This small molecule binds to this protein.
Small molecule (SMILES): COC1=C2C[C@@H](C)C[C@H](OC)[C@H](O)[C@H](C)C=C(C)C(OC(N)=O)[C@@H](OC)/C=C\C=C(/C)C(=O)NC(=C(c3ccccc3)C1=O)C2=O

Binding-site contacts:
Ligand atom CAN contacts residue LEU93 of chain 1.A at 3.7 Å (hydrophobic).
Ligand atom CAG contacts residue LYS44 of chain 1.A at 3.6 Å.
Ligand atom OAJ contacts residue GLY123 of chain 1.A at 3.0 Å (h-bond).
Ligand atom OAM contacts residue LYS44 of chain 1.A at 3.0 Å (salt-bridge).
Ligand atom OAL contacts residue ASP40 of chain 1.A at 3.4 Å (salt-bridge).
Ligand atom CBD contacts residue ALA41 of chain 1.A at 3.8 Å (hydrophobic).
Ligand atom CBO contacts residue ASN92 of chain 1.A at 3.5 Å.
Ligand atom OBA contacts residue PHE124 of chain 1.A at 3.5 Å.
Ligand atom CBE contacts residue PHE124 of chain 1.A at 3.6 Å (hydrophobic).
Ligand atom CAE contacts residue ASP40 of chain 1.A at 3.5 Å.
Ligand atom CAS contacts residue ASN37 of chain 1.A at 3.0 Å.
Ligand atom OAI contacts residue ALA41 of chain 1.A at 3.4 Å.
Ligand atom CBD contacts residue ASN37 of chain 1.A at 3.9 Å.
Ligand atom CAE contacts residue ASN37 of chain 1.A at 3.6 Å.
Ligand atom NAH contacts residue ASP79 of chain 1.A at 2.8 Å (salt-bridge).
Ligand atom OAK contacts residue GLY121 of chain 1.A at 3.5 Å (h-bond).
Ligand atom CAG contacts residue ILE82 of chain 1.A at 3.8 Å (hydrophobic).
Ligand atom CBG contacts residue PHE124 of chain 1.A at 3.8 Å (hydrophobic).
Ligand atom OAK contacts residue LYS98 of chain 1.A at 3.2 Å.
Ligand atom OAJ contacts residue VAL122 of chain 1.A at 3.2 Å.
Ligand atom OAJ contacts residue GLY121 of chain 1.A at 3.5 Å (h-bond).
Ligand atom OAI contacts residue THR171 of chain 1.A at 3.6 Å (h-bond).
Ligand atom OAZ contacts residue LYS44 of chain 1.A at 3.2 Å (salt-bridge).
Ligand atom CBT contacts residue ASN37 of chain 1.A at 3.8 Å.
Ligand atom CAO contacts residue PHE124 of chain 1.A at 3.6 Å (hydrophobic).
Ligand atom CBJ contacts residue GLY121 of chain 1.A at 3.8 Å.
Ligand atom CBG contacts residue GLY121 of chain 1.A at 3.3 Å.
Ligand atom CAD contacts residue PHE124 of chain 1.A at 3.7 Å (hydrophobic).
Ligand atom CAB contacts residue MET84 of chain 1.A at 3.4 Å (hydrophobic).
Ligand atom CAG contacts residue ASP40 of chain 1.A at 3.5 Å.
Ligand atom NAH contacts residue ALA38 of chain 1.A at 3.8 Å.
Ligand atom CAU contacts residue ASN37 of chain 1.A at 3.1 Å.
Ligand atom NAY contacts residue GLY121 of chain 1.A at 3.1 Å (h-bond).
Ligand atom CAC contacts residue GLU88 of chain 1.A at 3.8 Å.
Ligand atom CAC contacts residue ASN92 of chain 1.A at 3.8 Å.
Ligand atom OAJ contacts residue PHE124 of chain 1.A at 2.7 Å (h-bond).
Ligand atom CAT contacts residue GLY118 of chain 1.A at 3.6 Å.
Ligand atom CAF contacts residue ASN92 of chain 1.A at 3.5 Å.
Ligand atom NAH contacts residue ASN37 of chain 1.A at 3.8 Å.
Ligand atom CAG contacts residue ALA41 of chain 1.A at 3.7 Å (hydrophobic).

Sequence of chain 1.A:
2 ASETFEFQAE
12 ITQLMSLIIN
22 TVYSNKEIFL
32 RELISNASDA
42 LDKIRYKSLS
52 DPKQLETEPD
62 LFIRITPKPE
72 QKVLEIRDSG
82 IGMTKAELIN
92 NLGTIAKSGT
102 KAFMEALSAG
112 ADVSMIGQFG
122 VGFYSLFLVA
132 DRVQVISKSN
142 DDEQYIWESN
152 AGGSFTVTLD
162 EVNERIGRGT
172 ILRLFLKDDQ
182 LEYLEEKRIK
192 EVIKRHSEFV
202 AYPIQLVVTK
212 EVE